Binding-site contacts:
Ligand atom O11 contacts residue LEU30 of chain 1.B at 3.2 Å.
Ligand atom NO1 contacts residue LEU30 of chain 1.B at 3.3 Å.
Ligand atom C4 contacts residue PHE66 of chain 1.B at 4.0 Å (hydrophobic).
Ligand atom O21 contacts residue HIS50 of chain 1.B at 4.1 Å.
Ligand atom O11 contacts residue HIS50 of chain 1.B at 3.5 Å.
Ligand atom O21 contacts residue LEU30 of chain 1.B at 3.8 Å.
Ligand atom O21 contacts residue VAL61 of chain 1.B at 3.6 Å.
Ligand atom C3A contacts residue MET34 of chain 1.B at 4.1 Å (hydrophobic).
Ligand atom C7A contacts residue MET70 of chain 1.B at 4.0 Å (hydrophobic).
Ligand atom C6 contacts residue LEU30 of chain 1.B at 4.1 Å (hydrophobic).
Ligand atom N3 contacts residue PHE66 of chain 1.B at 3.8 Å.
Ligand atom N2 contacts residue GLU17 of chain 1.B at 3.5 Å (salt-bridge).
Ligand atom C3A contacts residue GLU17 of chain 1.B at 3.7 Å.
Ligand atom C7A contacts residue MET34 of chain 1.B at 3.6 Å (hydrophobic).
Ligand atom C6 contacts residue ARG69 of chain 1.B at 3.8 Å.
Ligand atom O21 contacts residue THR53 of chain 1.B at 4.2 Å.
Ligand atom N1 contacts residue ARG37 of chain 1.B at 3.7 Å.
Ligand atom O11 contacts residue THR53 of chain 1.B at 2.8 Å (h-bond).
Ligand atom O21 contacts residue ILE25 of chain 1.B at 4.1 Å.
Ligand atom C3A contacts residue PHE66 of chain 1.B at 4.1 Å (hydrophobic).
Ligand atom N1 contacts residue MET34 of chain 1.B at 3.7 Å.
Ligand atom C7 contacts residue ARG69 of chain 1.B at 3.8 Å.
Ligand atom C7 contacts residue LEU49 of chain 1.B at 3.7 Å (hydrophobic).
Ligand atom N2 contacts residue MET34 of chain 1.B at 4.2 Å.
Ligand atom N2 contacts residue MET70 of chain 1.B at 3.1 Å.
Ligand atom C4 contacts residue LEU30 of chain 1.B at 3.4 Å (hydrophobic).
Ligand atom C4 contacts residue GLU17 of chain 1.B at 3.4 Å.
Ligand atom C6 contacts residue LEU49 of chain 1.B at 3.7 Å (hydrophobic).
Ligand atom N3 contacts residue ARG37 of chain 1.B at 3.8 Å.
Ligand atom C5 contacts residue LEU30 of chain 1.B at 3.6 Å (hydrophobic).
Ligand atom C7 contacts residue MET34 of chain 1.B at 3.9 Å (hydrophobic).
Ligand atom N1 contacts residue MET70 of chain 1.B at 3.5 Å.
Ligand atom NO1 contacts residue THR53 of chain 1.B at 3.6 Å.
Ligand atom N3 contacts residue MET70 of chain 1.B at 3.3 Å.
Ligand atom N3 contacts residue GLU17 of chain 1.B at 2.6 Å (salt-bridge).
Ligand atom C3A contacts residue MET70 of chain 1.B at 3.9 Å (hydrophobic).
Ligand atom C3A contacts residue LEU30 of chain 1.B at 3.9 Å (hydrophobic).
Ligand atom C6 contacts residue THR53 of chain 1.B at 3.9 Å.
Ligand atom N2 contacts residue ARG37 of chain 1.B at 3.0 Å (salt-bridge).
Ligand atom O11 contacts residue LEU49 of chain 1.B at 3.6 Å (h-bond).

A small-molecule ligand and the protein it binds are described below.
Small molecule (SMILES): O=[N+]([O-])c1ccc2[nH]nnc2c1

Sequence of chain 1.B:
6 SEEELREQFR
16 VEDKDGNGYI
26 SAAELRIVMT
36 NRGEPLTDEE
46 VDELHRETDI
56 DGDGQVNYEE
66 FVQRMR